Binding-site contacts:
Ligand atom N1 contacts residue ARG318 of chain 1.A at 4.5 Å.
Ligand atom C3 contacts residue ARG318 of chain 1.A at 3.8 Å.
Ligand atom C contacts residue VAL392 of chain 1.A at 3.5 Å (hydrophobic).
Ligand atom C3 contacts residue GLY294 of chain 1.A at 4.2 Å.
Ligand atom N contacts residue VAL392 of chain 1.A at 4.0 Å.
Ligand atom S contacts residue ARG318 of chain 1.A at 3.0 Å (salt-bridge).
Ligand atom N1 contacts residue GLY294 of chain 1.A at 4.3 Å.
Ligand atom N2 contacts residue MET316 of chain 1.A at 4.3 Å.
Ligand atom C2 contacts residue VAL392 of chain 1.A at 3.8 Å (hydrophobic).
Ligand atom N1 contacts residue VAL392 of chain 1.A at 4.3 Å.
Ligand atom C2 contacts residue ARG318 of chain 1.A at 3.9 Å.
Ligand atom C1 contacts residue ARG318 of chain 1.A at 4.4 Å.
Ligand atom N2 contacts residue GLY294 of chain 1.A at 3.6 Å.
Ligand atom S contacts residue VAL392 of chain 1.A at 4.0 Å.
Ligand atom C3 contacts residue VAL392 of chain 1.A at 4.0 Å (hydrophobic).
Ligand atom C1 contacts residue VAL392 of chain 1.A at 3.9 Å (hydrophobic).
Ligand atom O contacts residue VAL392 of chain 1.A at 3.5 Å.
Ligand atom C contacts residue LYS263 of chain 1.A at 4.1 Å.
Ligand atom N2 contacts residue ARG318 of chain 1.A at 3.6 Å.

A small-molecule ligand and the protein it binds are described below.
Small molecule (SMILES): COCc1nnc(N)s1

Sequence of chain 1.A:
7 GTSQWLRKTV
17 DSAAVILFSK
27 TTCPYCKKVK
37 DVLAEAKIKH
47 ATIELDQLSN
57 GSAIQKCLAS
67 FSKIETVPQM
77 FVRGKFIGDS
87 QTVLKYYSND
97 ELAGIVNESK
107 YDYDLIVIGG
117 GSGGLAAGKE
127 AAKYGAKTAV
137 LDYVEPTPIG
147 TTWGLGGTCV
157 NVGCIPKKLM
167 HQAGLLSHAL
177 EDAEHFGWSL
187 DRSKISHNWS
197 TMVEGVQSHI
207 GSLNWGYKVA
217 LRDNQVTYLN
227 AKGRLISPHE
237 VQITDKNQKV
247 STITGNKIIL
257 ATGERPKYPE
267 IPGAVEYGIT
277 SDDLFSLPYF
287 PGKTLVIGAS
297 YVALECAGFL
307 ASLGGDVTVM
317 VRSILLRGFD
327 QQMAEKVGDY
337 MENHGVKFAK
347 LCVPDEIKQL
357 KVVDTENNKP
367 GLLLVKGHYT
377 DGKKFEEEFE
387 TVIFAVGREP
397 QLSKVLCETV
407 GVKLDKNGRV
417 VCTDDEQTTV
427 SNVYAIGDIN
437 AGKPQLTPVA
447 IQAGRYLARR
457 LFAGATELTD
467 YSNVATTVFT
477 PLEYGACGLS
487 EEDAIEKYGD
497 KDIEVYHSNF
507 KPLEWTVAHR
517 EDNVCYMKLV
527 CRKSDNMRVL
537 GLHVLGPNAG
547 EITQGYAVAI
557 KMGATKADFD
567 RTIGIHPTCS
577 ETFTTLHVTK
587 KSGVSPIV